The protein below binds the small molecule below.
Small molecule (SMILES): C[C@H](NC(=O)[C@@H]1CCCN1C(=O)[C@H](C)NC(=O)[C@H](C)N)B(O)O

Binding-site contacts:
Ligand atom CB contacts residue SER143 of chain 1.A at 3.1 Å.
Ligand atom CG contacts residue TYR123 of chain 1.A at 3.7 Å (hydrophobic).
Ligand atom C contacts residue HIS36 of chain 1.A at 4.0 Å.
Ligand atom O1 contacts residue GLY141 of chain 1.A at 2.8 Å (h-bond).
Ligand atom N contacts residue TYR123 of chain 1.A at 4.0 Å.
Ligand atom N contacts residue TYR123 of chain 1.A at 3.6 Å.
Ligand atom O1 contacts residue ARG140 of chain 1.A at 3.8 Å.
Ligand atom CB contacts residue HIS36 of chain 1.A at 3.5 Å.
Ligand atom CB contacts residue ALA161 of chain 1.A at 3.7 Å (hydrophobic).
Ligand atom O contacts residue GLY160 of chain 1.A at 3.1 Å.
Ligand atom CA contacts residue ASN162 of chain 1.A at 3.9 Å.
Ligand atom CA contacts residue GLY160 of chain 1.A at 4.0 Å.
Ligand atom CA contacts residue TYR123 of chain 1.A at 3.8 Å (hydrophobic).
Ligand atom O2 contacts residue HIS36 of chain 1.A at 2.7 Å (h-bond).
Ligand atom N contacts residue HIS36 of chain 1.A at 3.5 Å (h-bond).
Ligand atom C contacts residue TYR123 of chain 1.A at 3.6 Å (hydrophobic).
Ligand atom CA contacts residue HIS36 of chain 1.A at 4.0 Å.
Ligand atom O1 contacts residue SER143 of chain 1.A at 2.2 Å (h-bond).
Ligand atom O contacts residue ALA161 of chain 1.A at 3.0 Å (h-bond).
Ligand atom N contacts residue ALA161 of chain 1.A at 3.0 Å (h-bond).
Ligand atom C contacts residue GLY160 of chain 1.A at 4.0 Å.
Ligand atom C contacts residue ALA161 of chain 1.A at 3.5 Å (hydrophobic).
Ligand atom CA contacts residue SER143 of chain 1.A at 2.4 Å.
Ligand atom N contacts residue SER143 of chain 1.A at 2.8 Å (h-bond).
Ligand atom CB contacts residue GLY139 of chain 1.A at 3.9 Å.
Ligand atom CA contacts residue SER159 of chain 1.A at 3.4 Å.
Ligand atom CB contacts residue ASN162 of chain 1.A at 4.0 Å.
Ligand atom CB contacts residue LEU180 of chain 1.A at 3.9 Å (hydrophobic).
Ligand atom O1 contacts residue ASP142 of chain 1.A at 3.5 Å (salt-bridge).
Ligand atom O contacts residue TYR123 of chain 1.A at 3.6 Å.
Ligand atom CA contacts residue ALA161 of chain 1.A at 3.3 Å (hydrophobic).
Ligand atom CG contacts residue GLU125 of chain 1.A at 4.0 Å.
Ligand atom C contacts residue SER159 of chain 1.A at 3.7 Å.
Ligand atom B contacts residue HIS36 of chain 1.A at 3.2 Å.
Ligand atom N contacts residue SER159 of chain 1.A at 3.0 Å (h-bond).
Ligand atom N contacts residue GLY160 of chain 1.A at 4.0 Å.
Ligand atom B contacts residue SER143 of chain 1.A at 1.4 Å.
Ligand atom CD contacts residue TYR123 of chain 1.A at 3.6 Å (hydrophobic).
Ligand atom O2 contacts residue SER143 of chain 1.A at 2.5 Å (h-bond).
Ligand atom C contacts residue SER143 of chain 1.A at 4.1 Å.

Sequence of chain 1.A:
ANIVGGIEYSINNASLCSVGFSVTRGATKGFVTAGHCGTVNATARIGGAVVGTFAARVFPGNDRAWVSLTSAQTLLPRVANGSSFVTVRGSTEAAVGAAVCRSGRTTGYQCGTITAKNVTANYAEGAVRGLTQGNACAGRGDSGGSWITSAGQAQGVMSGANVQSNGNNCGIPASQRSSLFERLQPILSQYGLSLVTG